Sequence of chain 1.A:
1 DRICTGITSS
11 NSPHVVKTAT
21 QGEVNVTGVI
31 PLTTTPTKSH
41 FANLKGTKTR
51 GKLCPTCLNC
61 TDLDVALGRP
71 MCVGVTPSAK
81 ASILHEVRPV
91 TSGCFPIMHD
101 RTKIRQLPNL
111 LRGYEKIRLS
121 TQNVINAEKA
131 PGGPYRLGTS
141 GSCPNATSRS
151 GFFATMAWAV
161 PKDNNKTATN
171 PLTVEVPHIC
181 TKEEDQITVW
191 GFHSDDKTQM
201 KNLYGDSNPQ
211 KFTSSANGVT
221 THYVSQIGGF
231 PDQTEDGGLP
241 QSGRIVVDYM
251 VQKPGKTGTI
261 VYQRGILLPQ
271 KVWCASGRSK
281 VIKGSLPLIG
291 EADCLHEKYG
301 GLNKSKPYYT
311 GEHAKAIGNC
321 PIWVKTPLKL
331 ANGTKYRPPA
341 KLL

This protein binds this small molecule.
Small molecule (SMILES): CC(=O)N[C@@H]1[C@@H](O)[C@H](O)[C@@H](CO)O[C@H]1O

Binding-site contacts:
Ligand atom O6 contacts residue GLY151 of chain 1.A at 4.2 Å.
Ligand atom C4 contacts residue ASN145 of chain 1.A at 4.2 Å.
Ligand atom O5 contacts residue SER148 of chain 1.A at 4.2 Å.
Ligand atom C2 contacts residue THR147 of chain 1.A at 4.2 Å.
Ligand atom N2 contacts residue THR147 of chain 1.A at 3.7 Å.
Ligand atom N2 contacts residue ASN145 of chain 1.A at 2.5 Å (h-bond).
Ligand atom C8 contacts residue ASN145 of chain 1.A at 3.9 Å.
Ligand atom C1 contacts residue SER148 of chain 1.A at 4.2 Å.
Ligand atom C2 contacts residue ASN145 of chain 1.A at 2.2 Å.
Ligand atom O6 contacts residue SER150 of chain 1.A at 3.4 Å (h-bond).
Ligand atom C1 contacts residue ASN145 of chain 1.A at 1.5 Å.
Ligand atom C8 contacts residue THR147 of chain 1.A at 3.8 Å.
Ligand atom C3 contacts residue ASN145 of chain 1.A at 3.6 Å.
Ligand atom C1 contacts residue THR147 of chain 1.A at 3.8 Å.
Ligand atom C7 contacts residue ASN145 of chain 1.A at 2.9 Å.
Ligand atom O5 contacts residue ASN145 of chain 1.A at 2.6 Å (h-bond).
Ligand atom O7 contacts residue ASN145 of chain 1.A at 3.1 Å (h-bond).
Ligand atom O6 contacts residue SER148 of chain 1.A at 4.2 Å.
Ligand atom C5 contacts residue ASN145 of chain 1.A at 3.8 Å.